Sequence of chain 1.A:
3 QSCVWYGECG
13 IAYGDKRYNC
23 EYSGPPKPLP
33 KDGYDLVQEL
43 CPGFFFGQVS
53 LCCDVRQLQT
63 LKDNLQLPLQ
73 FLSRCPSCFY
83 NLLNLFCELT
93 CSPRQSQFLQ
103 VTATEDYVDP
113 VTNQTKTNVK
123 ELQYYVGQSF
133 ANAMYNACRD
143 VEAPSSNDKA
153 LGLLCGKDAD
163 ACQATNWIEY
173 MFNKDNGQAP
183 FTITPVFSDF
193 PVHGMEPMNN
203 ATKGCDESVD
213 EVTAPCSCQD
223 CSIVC

A small-molecule ligand and the protein it binds are described below.
Small molecule (SMILES): CC(=O)N[C@@H]1[C@@H](O)[C@H](O)[C@@H](CO)O[C@H]1O

Binding-site contacts:
Ligand atom O7 contacts residue CYS207 of chain 1.A at 3.4 Å (h-bond).
Ligand atom C7 contacts residue CYS207 of chain 1.A at 4.1 Å (hydrophobic).
Ligand atom C8 contacts residue ASN138 of chain 1.A at 3.2 Å.
Ligand atom C4 contacts residue ASN138 of chain 1.A at 4.2 Å.
Ligand atom N2 contacts residue ASP142 of chain 1.A at 4.5 Å.
Ligand atom O7 contacts residue ILE225 of chain 1.A at 2.9 Å.
Ligand atom C1 contacts residue ASN138 of chain 1.A at 1.4 Å.
Ligand atom C7 contacts residue ARG141 of chain 1.A at 4.5 Å.
Ligand atom C5 contacts residue ASN138 of chain 1.A at 3.6 Å.
Ligand atom C5 contacts residue ILE225 of chain 1.A at 4.4 Å (hydrophobic).
Ligand atom C3 contacts residue ASN138 of chain 1.A at 3.7 Å.
Ligand atom C1 contacts residue ILE225 of chain 1.A at 4.4 Å (hydrophobic).
Ligand atom O7 contacts residue ASN138 of chain 1.A at 3.3 Å (h-bond).
Ligand atom C8 contacts residue ASP142 of chain 1.A at 3.0 Å.
Ligand atom C2 contacts residue ASN138 of chain 1.A at 2.3 Å.
Ligand atom O5 contacts residue ASN138 of chain 1.A at 2.4 Å (h-bond).
Ligand atom C3 contacts residue ILE225 of chain 1.A at 3.8 Å (hydrophobic).
Ligand atom C4 contacts residue ILE225 of chain 1.A at 4.4 Å (hydrophobic).
Ligand atom C7 contacts residue ILE225 of chain 1.A at 3.9 Å (hydrophobic).
Ligand atom C7 contacts residue ASN138 of chain 1.A at 3.1 Å.
Ligand atom N2 contacts residue ARG141 of chain 1.A at 4.0 Å.
Ligand atom C8 contacts residue ARG141 of chain 1.A at 3.9 Å.
Ligand atom C7 contacts residue ASP142 of chain 1.A at 4.1 Å.
Ligand atom C8 contacts residue CYS207 of chain 1.A at 3.8 Å (hydrophobic).
Ligand atom N2 contacts residue ASN138 of chain 1.A at 2.8 Å (h-bond).
Ligand atom O3 contacts residue SER224 of chain 1.A at 4.3 Å.
Ligand atom C8 contacts residue SER224 of chain 1.A at 4.4 Å.
Ligand atom O4 contacts residue ILE225 of chain 1.A at 3.8 Å.